A protein and the small-molecule ligand that binds it are described below.
Small molecule (SMILES): CC(=O)N[C@@H]1[C@@H](O)[C@H](O)[C@@H](CO)O[C@H]1O

Binding-site contacts:
Ligand atom O6 contacts residue LEU129 of chain 1.A at 3.8 Å.
Ligand atom C5 contacts residue ASN19 of chain 1.A at 3.6 Å.
Ligand atom O7 contacts residue GLU133 of chain 1.A at 4.0 Å.
Ligand atom C5 contacts residue SER21 of chain 1.A at 4.4 Å.
Ligand atom O5 contacts residue GLU133 of chain 1.A at 4.4 Å.
Ligand atom C6 contacts residue MET126 of chain 1.A at 4.5 Å (hydrophobic).
Ligand atom C1 contacts residue ASN19 of chain 1.A at 1.4 Å.
Ligand atom O5 contacts residue VAL22 of chain 1.A at 3.4 Å.
Ligand atom O6 contacts residue VAL22 of chain 1.A at 3.8 Å.
Ligand atom N2 contacts residue ASN19 of chain 1.A at 2.9 Å (h-bond).
Ligand atom C7 contacts residue ASN19 of chain 1.A at 3.2 Å.
Ligand atom C5 contacts residue VAL22 of chain 1.A at 4.4 Å (hydrophobic).
Ligand atom O5 contacts residue SER21 of chain 1.A at 4.3 Å.
Ligand atom O5 contacts residue ASN19 of chain 1.A at 2.3 Å (h-bond).
Ligand atom C1 contacts residue SER21 of chain 1.A at 4.4 Å.
Ligand atom C3 contacts residue ASN19 of chain 1.A at 3.8 Å.
Ligand atom C1 contacts residue GLU133 of chain 1.A at 4.4 Å.
Ligand atom O7 contacts residue ASN19 of chain 1.A at 3.1 Å (h-bond).
Ligand atom C2 contacts residue ASN19 of chain 1.A at 2.4 Å.
Ligand atom C6 contacts residue VAL22 of chain 1.A at 4.1 Å (hydrophobic).
Ligand atom C1 contacts residue VAL22 of chain 1.A at 4.3 Å (hydrophobic).
Ligand atom C8 contacts residue ASN19 of chain 1.A at 4.3 Å.
Ligand atom C4 contacts residue ASN19 of chain 1.A at 4.1 Å.

Sequence of chain 1.A:
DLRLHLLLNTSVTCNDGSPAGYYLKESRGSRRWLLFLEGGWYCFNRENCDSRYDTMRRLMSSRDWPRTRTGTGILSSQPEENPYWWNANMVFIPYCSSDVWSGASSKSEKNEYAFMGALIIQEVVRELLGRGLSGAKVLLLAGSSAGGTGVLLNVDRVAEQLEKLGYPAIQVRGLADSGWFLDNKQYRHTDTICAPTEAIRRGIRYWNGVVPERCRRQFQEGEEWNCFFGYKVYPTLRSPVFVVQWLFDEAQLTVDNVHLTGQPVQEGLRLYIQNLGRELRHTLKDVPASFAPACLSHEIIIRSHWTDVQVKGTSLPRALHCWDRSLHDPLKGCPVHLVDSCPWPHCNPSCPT